Sequence of chain 1.D:
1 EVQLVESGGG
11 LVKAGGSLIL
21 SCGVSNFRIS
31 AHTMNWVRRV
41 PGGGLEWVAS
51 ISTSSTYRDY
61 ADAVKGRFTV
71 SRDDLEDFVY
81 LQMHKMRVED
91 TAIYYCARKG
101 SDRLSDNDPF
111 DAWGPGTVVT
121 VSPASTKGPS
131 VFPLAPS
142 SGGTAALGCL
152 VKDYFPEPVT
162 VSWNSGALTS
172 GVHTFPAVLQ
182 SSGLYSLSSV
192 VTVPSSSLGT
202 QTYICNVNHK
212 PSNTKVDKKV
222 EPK

Binding-site contacts:
Ligand atom O6 contacts residue THR33 of chain 1.D at 3.2 Å (h-bond).
Ligand atom O4 contacts residue TYR94 of chain 1.C at 3.7 Å.
Ligand atom O4 contacts residue ASP108 of chain 1.D at 3.4 Å (salt-bridge).
Ligand atom O6 contacts residue SER105 of chain 1.D at 3.8 Å.
Ligand atom O4 contacts residue LYS99 of chain 1.D at 3.2 Å.
Ligand atom O2 contacts residue THR33 of chain 1.D at 2.8 Å (h-bond).
Ligand atom O4 contacts residue ASN107 of chain 1.D at 3.1 Å (h-bond).
Ligand atom O3 contacts residue GLY100 of chain 1.D at 3.9 Å.
Ligand atom O6 contacts residue LYS99 of chain 1.D at 3.0 Å (salt-bridge).
Ligand atom C6 contacts residue ASP106 of chain 1.D at 3.6 Å.
Ligand atom C2 contacts residue ALA31 of chain 1.D at 3.9 Å (hydrophobic).
Ligand atom O3 contacts residue TYR94 of chain 1.C at 2.5 Å (h-bond).
Ligand atom C1 contacts residue ALA31 of chain 1.D at 3.7 Å (hydrophobic).
Ligand atom O3 contacts residue LYS99 of chain 1.D at 3.6 Å (salt-bridge).
Ligand atom O2 contacts residue LYS99 of chain 1.D at 3.1 Å (salt-bridge).
Ligand atom O3 contacts residue ALA31 of chain 1.D at 2.4 Å (h-bond).
Ligand atom O6 contacts residue TYR94 of chain 1.C at 3.7 Å.
Ligand atom C4 contacts residue SER105 of chain 1.D at 3.5 Å.
Ligand atom C3 contacts residue ALA31 of chain 1.D at 3.8 Å (hydrophobic).
Ligand atom O6 contacts residue GLY93 of chain 1.C at 2.4 Å (h-bond).
Ligand atom C4 contacts residue LYS99 of chain 1.D at 3.7 Å.
Ligand atom C3 contacts residue SER105 of chain 1.D at 3.1 Å.
Ligand atom O5 contacts residue THR33 of chain 1.D at 3.0 Å (h-bond).
Ligand atom C5 contacts residue SER105 of chain 1.D at 3.8 Å.
Ligand atom C3 contacts residue ASP108 of chain 1.D at 3.4 Å.
Ligand atom O3 contacts residue ASP108 of chain 1.D at 2.5 Å (salt-bridge).
Ligand atom O4 contacts residue ASP106 of chain 1.D at 3.0 Å.
Ligand atom C6 contacts residue THR33 of chain 1.D at 3.7 Å.
Ligand atom O3 contacts residue SER105 of chain 1.D at 3.6 Å.
Ligand atom C1 contacts residue THR33 of chain 1.D at 3.8 Å.
Ligand atom O4 contacts residue SER105 of chain 1.D at 3.1 Å (h-bond).
Ligand atom O5 contacts residue ASP106 of chain 1.D at 3.4 Å (salt-bridge).
Ligand atom C6 contacts residue TYR94 of chain 1.C at 3.7 Å (hydrophobic).
Ligand atom O4 contacts residue ASP106 of chain 1.D at 3.8 Å.
Ligand atom O2 contacts residue HIS32 of chain 1.D at 3.7 Å.
Ligand atom C5 contacts residue THR33 of chain 1.D at 3.8 Å.
Ligand atom C3 contacts residue TYR94 of chain 1.C at 3.4 Å (hydrophobic).
Ligand atom O6 contacts residue ASP106 of chain 1.D at 2.7 Å (salt-bridge).
Ligand atom C2 contacts residue THR33 of chain 1.D at 3.9 Å.
Ligand atom C6 contacts residue GLY93 of chain 1.C at 3.5 Å.

A small-molecule ligand and the protein it binds are described below.
Small molecule (SMILES): OC[C@H]1O[C@H](O[C@@H]2[C@@H](OC[C@H]3O[C@H](OC[C@H]4OC[C@@H](O)[C@@H](O[C@H]5O[C@H](CO)[C@@H](O)[C@H](O)[C@@H]5O[C@H]5O[C@H](CO)[C@@H](O)[C@H](O)[C@@H]5O[C@H]5O[C@H](CO)[C@@H](O)[C@H](O)[C@@H]5O)[C@@H]4O)[C@@H](O)[C@@H](O[C@H]4O[C@H](CO)[C@@H](O)[C@H](O)[C@@H]4O[C@H]4O[C@H](CO)[C@@H](O)[C@H](O)[C@@H]4O)[C@@H]3O)O[C@H](CO)[C@@H](O)[C@@H]2O)[C@@H](O)[C@@H](O)[C@@H]1O

Sequence of chain 1.C:
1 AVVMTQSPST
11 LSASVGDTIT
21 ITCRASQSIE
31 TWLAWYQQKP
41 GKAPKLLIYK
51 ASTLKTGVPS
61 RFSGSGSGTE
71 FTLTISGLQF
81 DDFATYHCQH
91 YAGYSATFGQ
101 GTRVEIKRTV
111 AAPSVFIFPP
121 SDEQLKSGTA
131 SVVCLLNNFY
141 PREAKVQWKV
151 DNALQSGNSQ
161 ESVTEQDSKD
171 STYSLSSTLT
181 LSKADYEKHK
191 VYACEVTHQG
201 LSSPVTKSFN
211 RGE